This small molecule binds to this protein.
Small molecule (SMILES): CC(=O)N[C@@H]1[C@@H](O)[C@H](O)[C@@H](CO)O[C@H]1O

Binding-site contacts:
Ligand atom C4 contacts residue ASN82 of chain 1.V at 4.2 Å.
Ligand atom C7 contacts residue ASN82 of chain 1.V at 3.3 Å.
Ligand atom C8 contacts residue HIS75 of chain 1.V at 3.4 Å.
Ligand atom N2 contacts residue ASN79 of chain 1.V at 4.3 Å.
Ligand atom C8 contacts residue GLY78 of chain 1.V at 4.0 Å.
Ligand atom C7 contacts residue GLU104 of chain 1.W at 4.0 Å.
Ligand atom C1 contacts residue ASN82 of chain 1.V at 1.4 Å.
Ligand atom O7 contacts residue ASN82 of chain 1.V at 3.4 Å (h-bond).
Ligand atom O5 contacts residue ASN82 of chain 1.V at 2.4 Å (h-bond).
Ligand atom C5 contacts residue ARG293 of chain 1.U at 4.4 Å.
Ligand atom C7 contacts residue ASN79 of chain 1.V at 3.2 Å.
Ligand atom O7 contacts residue GLU104 of chain 1.W at 2.9 Å (salt-bridge).
Ligand atom C3 contacts residue ASN82 of chain 1.V at 3.7 Å.
Ligand atom O7 contacts residue GLU64 of chain 1.X at 4.3 Å.
Ligand atom O7 contacts residue ASN79 of chain 1.V at 2.7 Å (h-bond).
Ligand atom C7 contacts residue HIS75 of chain 1.V at 4.2 Å.
Ligand atom N2 contacts residue ASN82 of chain 1.V at 2.8 Å (h-bond).
Ligand atom N2 contacts residue GLY78 of chain 1.V at 4.4 Å.
Ligand atom C8 contacts residue GLU104 of chain 1.W at 4.4 Å.
Ligand atom C8 contacts residue ASN82 of chain 1.V at 4.4 Å.
Ligand atom C8 contacts residue ASN79 of chain 1.V at 3.2 Å.
Ligand atom C5 contacts residue ASN82 of chain 1.V at 3.7 Å.
Ligand atom C7 contacts residue GLY78 of chain 1.V at 4.5 Å.
Ligand atom O7 contacts residue HIS75 of chain 1.V at 4.3 Å.
Ligand atom C2 contacts residue ASN82 of chain 1.V at 2.3 Å.

Sequence of chain 1.W:
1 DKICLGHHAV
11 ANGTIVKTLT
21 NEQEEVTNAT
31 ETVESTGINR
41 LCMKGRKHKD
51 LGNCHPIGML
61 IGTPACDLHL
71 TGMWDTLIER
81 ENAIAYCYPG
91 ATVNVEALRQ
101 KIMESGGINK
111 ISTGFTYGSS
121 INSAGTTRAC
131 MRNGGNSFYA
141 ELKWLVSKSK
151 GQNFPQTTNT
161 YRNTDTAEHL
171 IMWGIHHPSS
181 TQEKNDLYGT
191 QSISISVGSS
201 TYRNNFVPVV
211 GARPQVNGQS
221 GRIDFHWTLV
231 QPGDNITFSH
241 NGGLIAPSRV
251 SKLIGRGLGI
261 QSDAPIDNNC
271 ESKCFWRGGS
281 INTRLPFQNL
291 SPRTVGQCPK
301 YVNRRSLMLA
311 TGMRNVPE

Sequence of chain 1.V:
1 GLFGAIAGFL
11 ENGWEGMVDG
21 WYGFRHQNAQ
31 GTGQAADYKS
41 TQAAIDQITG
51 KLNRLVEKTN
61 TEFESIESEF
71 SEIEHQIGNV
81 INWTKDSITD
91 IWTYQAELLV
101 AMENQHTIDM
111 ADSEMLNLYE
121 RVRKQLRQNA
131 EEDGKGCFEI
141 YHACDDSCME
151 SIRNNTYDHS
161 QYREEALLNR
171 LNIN

Sequence of chain 1.X:
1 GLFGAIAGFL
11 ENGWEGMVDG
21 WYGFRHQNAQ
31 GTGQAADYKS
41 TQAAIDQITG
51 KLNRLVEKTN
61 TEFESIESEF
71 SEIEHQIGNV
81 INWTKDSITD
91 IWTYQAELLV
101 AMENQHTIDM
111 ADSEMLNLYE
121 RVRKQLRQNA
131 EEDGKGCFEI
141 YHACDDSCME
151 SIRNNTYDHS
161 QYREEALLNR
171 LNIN

Sequence of chain 1.U:
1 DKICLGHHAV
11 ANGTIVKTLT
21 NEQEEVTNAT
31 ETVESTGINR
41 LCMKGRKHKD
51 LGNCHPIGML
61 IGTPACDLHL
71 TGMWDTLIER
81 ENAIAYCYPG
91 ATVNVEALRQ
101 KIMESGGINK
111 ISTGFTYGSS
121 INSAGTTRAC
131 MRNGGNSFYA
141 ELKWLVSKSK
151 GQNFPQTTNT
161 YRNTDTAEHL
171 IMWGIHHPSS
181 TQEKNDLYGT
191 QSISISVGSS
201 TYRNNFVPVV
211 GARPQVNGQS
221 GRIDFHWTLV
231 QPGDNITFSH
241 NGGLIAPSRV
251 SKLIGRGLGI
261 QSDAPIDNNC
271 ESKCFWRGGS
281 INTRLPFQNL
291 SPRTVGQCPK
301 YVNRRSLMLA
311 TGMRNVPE